Sequence of chain 1.C:
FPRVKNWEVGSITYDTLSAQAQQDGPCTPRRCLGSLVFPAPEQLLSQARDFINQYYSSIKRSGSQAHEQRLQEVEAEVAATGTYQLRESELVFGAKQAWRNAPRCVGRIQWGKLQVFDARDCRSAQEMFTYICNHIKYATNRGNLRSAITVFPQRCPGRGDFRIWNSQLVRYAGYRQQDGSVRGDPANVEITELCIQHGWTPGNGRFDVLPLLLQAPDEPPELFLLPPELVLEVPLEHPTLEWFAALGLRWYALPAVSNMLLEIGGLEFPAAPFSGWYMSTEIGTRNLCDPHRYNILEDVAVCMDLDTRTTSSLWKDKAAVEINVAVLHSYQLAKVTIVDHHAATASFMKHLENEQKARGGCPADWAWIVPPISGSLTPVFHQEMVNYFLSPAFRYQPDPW

Binding-site contacts:
Ligand atom C05 contacts residue PRO294 of chain 1.C at 3.4 Å (hydrophobic).
Ligand atom S01 contacts residue HEM1 of chain 1.W at 3.5 Å (h-bond).
Ligand atom C05 contacts residue SER314 of chain 1.C at 3.6 Å.
Ligand atom C24 contacts residue VAL296 of chain 1.C at 3.7 Å (hydrophobic).
Ligand atom C31 contacts residue HEM1 of chain 1.W at 3.4 Å.
Ligand atom N08 contacts residue TRP316 of chain 1.C at 3.4 Å (h-bond).
Ligand atom C03 contacts residue VAL296 of chain 1.C at 3.3 Å (hydrophobic).
Ligand atom C03 contacts residue PRO294 of chain 1.C at 3.2 Å (hydrophobic).
Ligand atom C21 contacts residue GLU321 of chain 1.C at 3.2 Å.
Ligand atom C26 contacts residue GLU321 of chain 1.C at 3.5 Å.
Ligand atom N33 contacts residue HEM1 of chain 1.W at 3.5 Å (h-bond).
Ligand atom S01 contacts residue GLY315 of chain 1.C at 3.7 Å.
Ligand atom C32 contacts residue TYR435 of chain 1.C at 4.0 Å (hydrophobic).
Ligand atom N07 contacts residue GLU321 of chain 1.C at 2.5 Å (salt-bridge).
Ligand atom C28 contacts residue MET299 of chain 1.C at 4.0 Å (hydrophobic).
Ligand atom C25 contacts residue HEM1 of chain 1.W at 3.7 Å.
Ligand atom C28 contacts residue TYR435 of chain 1.C at 3.9 Å (hydrophobic).
Ligand atom C24 contacts residue HEM1 of chain 1.W at 3.5 Å.
Ligand atom C06 contacts residue PRO294 of chain 1.C at 3.8 Å (hydrophobic).
Ligand atom C23 contacts residue VAL296 of chain 1.C at 3.6 Å (hydrophobic).
Ligand atom C25 contacts residue GLN207 of chain 1.C at 3.8 Å.
Ligand atom C06 contacts residue GLU321 of chain 1.C at 3.3 Å.
Ligand atom C02 contacts residue PRO294 of chain 1.C at 3.7 Å (hydrophobic).
Ligand atom C32 contacts residue HEM1 of chain 1.W at 3.4 Å.
Ligand atom C23 contacts residue HEM1 of chain 1.W at 3.9 Å.
Ligand atom C04 contacts residue VAL296 of chain 1.C at 3.5 Å (hydrophobic).
Ligand atom C05 contacts residue GLY315 of chain 1.C at 3.2 Å.
Ligand atom C28 contacts residue HEM1 of chain 1.W at 3.4 Å.
Ligand atom C22 contacts residue HEM1 of chain 1.W at 3.9 Å.
Ligand atom N08 contacts residue GLU321 of chain 1.C at 2.9 Å (salt-bridge).
Ligand atom C22 contacts residue VAL296 of chain 1.C at 3.9 Å (hydrophobic).
Ligand atom C04 contacts residue PRO294 of chain 1.C at 2.9 Å (hydrophobic).
Ligand atom C34 contacts residue TRP407 of chain 1.C at 3.8 Å (hydrophobic).
Ligand atom C05 contacts residue PHE313 of chain 1.C at 3.6 Å (hydrophobic).
Ligand atom C04 contacts residue PHE313 of chain 1.C at 3.7 Å (hydrophobic).
Ligand atom C27 contacts residue HEM1 of chain 1.W at 3.4 Å.
Ligand atom N30 contacts residue HEM1 of chain 1.W at 3.6 Å (h-bond).
Ligand atom N08 contacts residue HEM1 of chain 1.W at 3.7 Å.
Ligand atom C34 contacts residue VAL64 of chain 1.C at 4.0 Å (hydrophobic).
Ligand atom C27 contacts residue VAL296 of chain 1.C at 3.9 Å (hydrophobic).

The small molecule below binds the protein below.
Small molecule (SMILES): [H]/N=C(/Nc1ccc2c(c1)CCCN2CCN(C)CC)c1cccs1